Sequence of chain 1.B:
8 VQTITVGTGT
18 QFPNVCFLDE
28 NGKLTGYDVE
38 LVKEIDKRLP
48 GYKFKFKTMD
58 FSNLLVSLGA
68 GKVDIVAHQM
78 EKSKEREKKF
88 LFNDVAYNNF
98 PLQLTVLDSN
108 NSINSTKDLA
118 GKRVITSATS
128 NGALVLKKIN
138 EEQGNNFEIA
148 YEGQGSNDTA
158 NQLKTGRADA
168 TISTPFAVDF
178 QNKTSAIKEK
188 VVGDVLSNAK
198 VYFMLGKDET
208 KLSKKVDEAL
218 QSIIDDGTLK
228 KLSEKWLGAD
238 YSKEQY

This small molecule binds to this protein.
Small molecule (SMILES): N[C@@H](Cc1c[nH]c[nH+]1)C(=O)O

Binding-site contacts:
Ligand atom O contacts residue GLU78 of chain 1.B at 2.8 Å (salt-bridge).
Ligand atom OXT contacts residue ARG83 of chain 1.B at 2.7 Å (salt-bridge).
Ligand atom ND1 contacts residue CSX1 of chain 1.H at 0.8 Å (h-bond).
Ligand atom CA contacts residue CSX1 of chain 1.H at 0.2 Å.
Ligand atom CB contacts residue PHE58 of chain 1.B at 3.5 Å (hydrophobic).
Ligand atom C contacts residue GLU78 of chain 1.B at 3.4 Å.
Ligand atom CE1 contacts residue PHE19 of chain 1.B at 3.2 Å (hydrophobic).
Ligand atom C contacts residue CSX1 of chain 1.H at 0.2 Å.
Ligand atom N contacts residue GLN76 of chain 1.B at 2.8 Å (h-bond).
Ligand atom O contacts residue ARG83 of chain 1.B at 2.8 Å (salt-bridge).
Ligand atom CG contacts residue CSX1 of chain 1.H at 1.1 Å.
Ligand atom N contacts residue PHE97 of chain 1.B at 3.7 Å.
Ligand atom C contacts residue GLN76 of chain 1.B at 4.0 Å.
Ligand atom CE1 contacts residue CSX1 of chain 1.H at 1.2 Å.
Ligand atom OXT contacts residue CSX1 of chain 1.H at 0.2 Å (h-bond).
Ligand atom CA contacts residue GLU78 of chain 1.B at 3.3 Å.
Ligand atom CG contacts residue HIS75 of chain 1.B at 3.8 Å.
Ligand atom O contacts residue GLN76 of chain 1.B at 3.4 Å (h-bond).
Ligand atom CD2 contacts residue HIS75 of chain 1.B at 3.8 Å.
Ligand atom OXT contacts residue ASN128 of chain 1.B at 2.8 Å (h-bond).
Ligand atom OXT contacts residue PHE58 of chain 1.B at 3.7 Å.
Ligand atom O contacts residue MET77 of chain 1.B at 3.6 Å.
Ligand atom NE2 contacts residue HIS75 of chain 1.B at 4.0 Å.
Ligand atom CD2 contacts residue PHE58 of chain 1.B at 3.9 Å (hydrophobic).
Ligand atom ND1 contacts residue PHE19 of chain 1.B at 3.4 Å.
Ligand atom CB contacts residue HIS75 of chain 1.B at 3.5 Å.
Ligand atom C contacts residue ARG83 of chain 1.B at 3.5 Å.
Ligand atom CA contacts residue GLN76 of chain 1.B at 3.7 Å.
Ligand atom NE2 contacts residue CSX1 of chain 1.H at 1.4 Å (h-bond).
Ligand atom ND1 contacts residue PHE97 of chain 1.B at 3.7 Å.
Ligand atom O contacts residue ASN128 of chain 1.B at 4.1 Å.
Ligand atom CB contacts residue GLN76 of chain 1.B at 3.9 Å.
Ligand atom CD2 contacts residue CSX1 of chain 1.H at 1.4 Å.
Ligand atom N contacts residue CSX1 of chain 1.H at 0.1 Å (h-bond).
Ligand atom CG contacts residue PHE58 of chain 1.B at 3.9 Å (hydrophobic).
Ligand atom O contacts residue CSX1 of chain 1.H at 0.1 Å (h-bond).
Ligand atom N contacts residue GLU78 of chain 1.B at 2.7 Å (salt-bridge).
Ligand atom OXT contacts residue SER127 of chain 1.B at 3.2 Å.
Ligand atom CB contacts residue CSX1 of chain 1.H at 0.3 Å.
Ligand atom C contacts residue ASN128 of chain 1.B at 3.7 Å.